Binding-site contacts:
Ligand atom C8 contacts residue PHE372 of chain 4.A at 3.5 Å (hydrophobic).
Ligand atom O6 contacts residue GLN375 of chain 4.A at 3.2 Å.
Ligand atom O5 contacts residue GLY374 of chain 4.A at 3.4 Å.
Ligand atom O5 contacts residue ASP250 of chain 4.A at 3.7 Å.
Ligand atom O3 contacts residue GLU294 of chain 4.A at 2.6 Å (salt-bridge).
Ligand atom O5 contacts residue GLN375 of chain 4.A at 3.6 Å.
Ligand atom O4 contacts residue GLU294 of chain 4.A at 2.8 Å (salt-bridge).
Ligand atom C8 contacts residue ASN119 of chain 2.A at 3.3 Å.
Ligand atom N2 contacts residue ASN120 of chain 2.A at 2.9 Å (h-bond).
Ligand atom C5 contacts residue ASN120 of chain 2.A at 3.7 Å.
Ligand atom O3 contacts residue ARG283 of chain 4.A at 3.1 Å (salt-bridge).
Ligand atom C6 contacts residue ILE285 of chain 4.A at 3.6 Å (hydrophobic).
Ligand atom C4 contacts residue GLU294 of chain 4.A at 3.5 Å.
Ligand atom C2 contacts residue ASN120 of chain 2.A at 2.4 Å.
Ligand atom C1 contacts residue ASN120 of chain 2.A at 1.4 Å.
Ligand atom O4 contacts residue ARG247 of chain 4.A at 3.3 Å (salt-bridge).
Ligand atom O7 contacts residue ARG140 of chain 2.A at 2.9 Å (salt-bridge).
Ligand atom O5 contacts residue ASN120 of chain 2.A at 2.4 Å (h-bond).
Ligand atom O5 contacts residue GLY312 of chain 4.A at 3.5 Å (h-bond).
Ligand atom O5 contacts residue THR310 of chain 4.A at 3.6 Å (h-bond).
Ligand atom O4 contacts residue ILE287 of chain 4.A at 3.5 Å.
Ligand atom O2 contacts residue LEU296 of chain 4.A at 3.6 Å.
Ligand atom C3 contacts residue GLY312 of chain 4.A at 3.5 Å.
Ligand atom O3 contacts residue ASP249 of chain 4.A at 3.0 Å (salt-bridge).
Ligand atom C6 contacts residue PRO309 of chain 4.A at 3.6 Å (hydrophobic).
Ligand atom O6 contacts residue ILE285 of chain 4.A at 3.0 Å (h-bond).
Ligand atom O3 contacts residue ASP250 of chain 4.A at 3.2 Å (salt-bridge).
Ligand atom O3 contacts residue GLY312 of chain 4.A at 3.2 Å (h-bond).
Ligand atom C3 contacts residue GLU294 of chain 4.A at 3.2 Å.
Ligand atom C3 contacts residue ASN120 of chain 2.A at 3.7 Å.
Ligand atom O7 contacts residue ASN120 of chain 2.A at 3.3 Å (h-bond).
Ligand atom C6 contacts residue THR310 of chain 4.A at 3.5 Å.
Ligand atom O4 contacts residue GLY312 of chain 4.A at 3.6 Å.
Ligand atom C6 contacts residue ASP250 of chain 4.A at 3.5 Å.
Ligand atom O3 contacts residue GLN311 of chain 4.A at 3.5 Å.
Ligand atom O2 contacts residue ASP249 of chain 4.A at 3.1 Å (salt-bridge).
Ligand atom O2 contacts residue GLY312 of chain 4.A at 3.0 Å.
Ligand atom C6 contacts residue LEU373 of chain 4.A at 3.4 Å (hydrophobic).
Ligand atom C7 contacts residue ASN120 of chain 2.A at 3.2 Å.
Ligand atom O6 contacts residue ASP250 of chain 4.A at 2.6 Å (salt-bridge).

The protein below binds the small molecule below.
Small molecule (SMILES): CC(=O)N[C@H]1[C@H](O[C@H]2[C@H](O)[C@@H](NC(C)=O)CO[C@@H]2CO)O[C@H](CO)[C@@H](O[C@@H]2O[C@H](CO[C@H]3O[C@H](CO)[C@@H](O)[C@H](O)[C@@H]3O)[C@@H](O)[C@H](O[C@H]3O[C@H](CO)[C@@H](O)[C@H](O)[C@@H]3O[C@H]3O[C@H](CO)[C@@H](O)[C@H](O)[C@@H]3O[C@H]3O[C@H](CO)[C@@H](O)[C@H](O)[C@@H]3O)[C@@H]2O)[C@@H]1O

Sequence of chain 4.A:
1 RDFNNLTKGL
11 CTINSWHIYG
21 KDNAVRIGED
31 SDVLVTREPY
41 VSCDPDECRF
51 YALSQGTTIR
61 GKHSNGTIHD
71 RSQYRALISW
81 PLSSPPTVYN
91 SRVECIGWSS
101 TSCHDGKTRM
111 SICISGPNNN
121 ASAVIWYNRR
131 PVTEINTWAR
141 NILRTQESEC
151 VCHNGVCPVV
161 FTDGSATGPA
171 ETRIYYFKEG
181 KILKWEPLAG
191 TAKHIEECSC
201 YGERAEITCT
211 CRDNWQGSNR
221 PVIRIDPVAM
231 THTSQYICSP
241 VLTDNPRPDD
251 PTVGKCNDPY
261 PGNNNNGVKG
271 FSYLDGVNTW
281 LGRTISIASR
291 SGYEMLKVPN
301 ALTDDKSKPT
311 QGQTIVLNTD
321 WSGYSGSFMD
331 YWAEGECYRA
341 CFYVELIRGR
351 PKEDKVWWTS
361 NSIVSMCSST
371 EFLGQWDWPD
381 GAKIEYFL

Sequence of chain 2.A:
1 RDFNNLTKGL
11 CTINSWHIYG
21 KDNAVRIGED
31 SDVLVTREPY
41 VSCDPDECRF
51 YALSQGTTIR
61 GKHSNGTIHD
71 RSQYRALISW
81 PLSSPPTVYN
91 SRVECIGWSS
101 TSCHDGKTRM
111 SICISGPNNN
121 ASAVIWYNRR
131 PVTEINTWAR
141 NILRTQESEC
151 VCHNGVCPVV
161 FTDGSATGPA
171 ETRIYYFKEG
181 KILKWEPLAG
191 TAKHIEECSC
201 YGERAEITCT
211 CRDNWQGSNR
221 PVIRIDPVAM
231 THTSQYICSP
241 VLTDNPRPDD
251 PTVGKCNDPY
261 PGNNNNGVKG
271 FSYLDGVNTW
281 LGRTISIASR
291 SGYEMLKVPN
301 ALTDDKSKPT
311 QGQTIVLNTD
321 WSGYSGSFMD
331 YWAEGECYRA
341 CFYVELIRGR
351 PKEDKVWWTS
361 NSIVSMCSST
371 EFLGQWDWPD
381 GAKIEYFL